Binding-site contacts:
Ligand atom NB4 contacts residue THR14 of chain 1.YA at 4.5 Å.

The protein below binds the small molecule below.
Small molecule (SMILES): CN[C@@H]1[C@@H](O[C@H]2O[C@H](CO)[C@@H](N)[C@H](O)[C@H]2O)O[C@H]2C[C@@H](N)[C@@H](O[C@H]3[C@H](O)[C@@H](O)[C@H](N)C[C@@H]3N)O[C@@H]2[C@@H]1O

Sequence of chain 1.YA:
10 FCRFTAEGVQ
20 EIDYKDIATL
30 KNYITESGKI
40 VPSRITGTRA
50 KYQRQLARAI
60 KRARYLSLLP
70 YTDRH